Sequence of chain 1.A:
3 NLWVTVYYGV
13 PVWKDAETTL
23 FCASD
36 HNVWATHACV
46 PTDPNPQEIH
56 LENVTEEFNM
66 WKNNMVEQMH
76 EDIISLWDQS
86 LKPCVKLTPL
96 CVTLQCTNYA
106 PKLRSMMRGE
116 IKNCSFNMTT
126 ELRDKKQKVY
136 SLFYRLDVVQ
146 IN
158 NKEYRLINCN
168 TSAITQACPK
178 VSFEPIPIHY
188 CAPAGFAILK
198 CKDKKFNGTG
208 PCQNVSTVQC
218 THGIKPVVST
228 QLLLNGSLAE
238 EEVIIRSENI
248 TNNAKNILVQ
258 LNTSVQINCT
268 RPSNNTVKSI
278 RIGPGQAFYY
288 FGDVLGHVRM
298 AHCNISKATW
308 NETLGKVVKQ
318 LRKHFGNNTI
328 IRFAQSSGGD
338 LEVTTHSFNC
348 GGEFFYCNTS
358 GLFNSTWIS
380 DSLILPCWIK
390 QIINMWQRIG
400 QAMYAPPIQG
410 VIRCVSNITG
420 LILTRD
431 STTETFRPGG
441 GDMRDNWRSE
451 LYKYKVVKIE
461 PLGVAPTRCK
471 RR

A small-molecule ligand and the protein it binds are described below.
Small molecule (SMILES): CC(=O)N[C@@H]1[C@@H](O)[C@H](O)[C@@H](CO)O[C@H]1O

Binding-site contacts:
Ligand atom C3 contacts residue ASN259 of chain 1.A at 3.7 Å.
Ligand atom N2 contacts residue THR260 of chain 1.A at 3.7 Å.
Ligand atom C4 contacts residue ASN259 of chain 1.A at 4.2 Å.
Ligand atom C1 contacts residue GLU238 of chain 1.A at 3.7 Å.
Ligand atom C1 contacts residue ASN259 of chain 1.A at 1.4 Å.
Ligand atom C1 contacts residue LYS313 of chain 1.A at 4.0 Å.
Ligand atom C2 contacts residue GLU238 of chain 1.A at 3.7 Å.
Ligand atom C5 contacts residue LYS313 of chain 1.A at 3.8 Å.
Ligand atom O5 contacts residue LYS313 of chain 1.A at 4.0 Å.
Ligand atom C8 contacts residue THR260 of chain 1.A at 3.8 Å.
Ligand atom C6 contacts residue LYS313 of chain 1.A at 4.2 Å.
Ligand atom C7 contacts residue THR260 of chain 1.A at 4.2 Å.
Ligand atom C7 contacts residue ASN259 of chain 1.A at 3.2 Å.
Ligand atom O7 contacts residue GLU238 of chain 1.A at 3.6 Å.
Ligand atom C8 contacts residue ASN259 of chain 1.A at 4.2 Å.
Ligand atom C2 contacts residue ASN259 of chain 1.A at 2.4 Å.
Ligand atom O7 contacts residue GLU237 of chain 1.A at 4.0 Å.
Ligand atom O7 contacts residue ASN259 of chain 1.A at 3.4 Å (h-bond).
Ligand atom N2 contacts residue ASN259 of chain 1.A at 2.8 Å (h-bond).
Ligand atom O5 contacts residue GLU238 of chain 1.A at 3.5 Å (salt-bridge).
Ligand atom C5 contacts residue ASN259 of chain 1.A at 3.7 Å.
Ligand atom O5 contacts residue GLU239 of chain 1.A at 4.1 Å.
Ligand atom O5 contacts residue ASN259 of chain 1.A at 2.4 Å (h-bond).
Ligand atom O6 contacts residue LYS313 of chain 1.A at 3.6 Å.
Ligand atom C7 contacts residue GLU238 of chain 1.A at 4.5 Å.